Sequence of chain 1.B:
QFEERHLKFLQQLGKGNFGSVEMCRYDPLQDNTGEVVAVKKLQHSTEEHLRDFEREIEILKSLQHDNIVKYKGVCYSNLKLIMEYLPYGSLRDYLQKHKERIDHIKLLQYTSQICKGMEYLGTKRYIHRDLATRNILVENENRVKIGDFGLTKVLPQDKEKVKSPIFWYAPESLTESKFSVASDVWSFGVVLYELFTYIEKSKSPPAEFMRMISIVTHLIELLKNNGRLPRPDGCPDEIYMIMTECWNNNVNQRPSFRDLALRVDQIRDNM

A protein and the small-molecule ligand that binds it are described below.
Small molecule (SMILES): C[C@@H]1CCN(C(=O)N2CCCC2)C[C@@H]1N(C)c1ncnc2[nH]ccc12

Binding-site contacts:
Ligand atom N16 contacts residue LEU104 of chain 1.B at 2.9 Å (h-bond).
Ligand atom C13 contacts residue LEU155 of chain 1.B at 3.8 Å (hydrophobic).
Ligand atom N18 contacts residue LEU155 of chain 1.B at 3.6 Å.
Ligand atom N21 contacts residue VAL35 of chain 1.B at 3.8 Å.
Ligand atom N14 contacts residue ALA52 of chain 1.B at 3.2 Å.
Ligand atom N18 contacts residue LEU27 of chain 1.B at 3.8 Å.
Ligand atom C10 contacts residue LEU155 of chain 1.B at 3.8 Å (hydrophobic).
Ligand atom C4 contacts residue ARG152 of chain 1.B at 3.9 Å.
Ligand atom C22 contacts residue ASP166 of chain 1.B at 3.2 Å.
Ligand atom C15 contacts residue ALA52 of chain 1.B at 3.6 Å (hydrophobic).
Ligand atom C3 contacts residue ASP166 of chain 1.B at 3.8 Å.
Ligand atom C12 contacts residue LEU155 of chain 1.B at 3.9 Å (hydrophobic).
Ligand atom C3 contacts residue ARG152 of chain 1.B at 3.9 Å.
Ligand atom C25 contacts residue GLY30 of chain 1.B at 3.6 Å.
Ligand atom C12 contacts residue VAL35 of chain 1.B at 3.9 Å (hydrophobic).
Ligand atom C13 contacts residue ALA52 of chain 1.B at 3.6 Å (hydrophobic).
Ligand atom N16 contacts residue TYR103 of chain 1.B at 3.6 Å.
Ligand atom N16 contacts residue LEU155 of chain 1.B at 3.8 Å.
Ligand atom C17 contacts residue LEU104 of chain 1.B at 3.2 Å (hydrophobic).
Ligand atom N14 contacts residue LEU155 of chain 1.B at 3.7 Å.
Ligand atom C15 contacts residue LEU155 of chain 1.B at 3.6 Å (hydrophobic).
Ligand atom C11 contacts residue LEU155 of chain 1.B at 3.7 Å (hydrophobic).
Ligand atom C15 contacts residue GLU102 of chain 1.B at 3.9 Å.
Ligand atom C17 contacts residue TYR103 of chain 1.B at 3.6 Å (hydrophobic).
Ligand atom O20 contacts residue GLY28 of chain 1.B at 3.2 Å.
Ligand atom C13 contacts residue MET101 of chain 1.B at 3.8 Å (hydrophobic).
Ligand atom C1 contacts residue ARG152 of chain 1.B at 3.3 Å.
Ligand atom C23 contacts residue ASP166 of chain 1.B at 3.6 Å.
Ligand atom C23 contacts residue LYS54 of chain 1.B at 3.7 Å.
Ligand atom C24 contacts residue GLY30 of chain 1.B at 3.5 Å.
Ligand atom O20 contacts residue LYS29 of chain 1.B at 3.7 Å.
Ligand atom N5 contacts residue VAL35 of chain 1.B at 3.8 Å.
Ligand atom C22 contacts residue VAL35 of chain 1.B at 3.4 Å (hydrophobic).
Ligand atom C3 contacts residue ASN153 of chain 1.B at 3.9 Å.
Ligand atom C4 contacts residue ASN153 of chain 1.B at 3.5 Å.
Ligand atom C19 contacts residue VAL35 of chain 1.B at 3.6 Å (hydrophobic).
Ligand atom C24 contacts residue GLY33 of chain 1.B at 3.5 Å.
Ligand atom C17 contacts residue LEU155 of chain 1.B at 3.6 Å (hydrophobic).
Ligand atom N14 contacts residue GLU102 of chain 1.B at 2.9 Å (salt-bridge).
Ligand atom C1 contacts residue SER108 of chain 1.B at 3.6 Å.